Binding-site contacts:
Ligand atom C3 contacts residue GLY246 of chain 2.B at 4.0 Å.
Ligand atom C6 contacts residue GLY246 of chain 2.B at 3.4 Å.
Ligand atom O1P contacts residue TYR244 of chain 2.B at 2.5 Å (h-bond).
Ligand atom C5 contacts residue LYS274 of chain 2.B at 3.9 Å.
Ligand atom C6 contacts residue TYR244 of chain 2.B at 4.0 Å (hydrophobic).
Ligand atom O3 contacts residue SER247 of chain 2.B at 3.5 Å.
Ligand atom O6 contacts residue LYS274 of chain 2.B at 2.8 Å (salt-bridge).
Ligand atom C5 contacts residue GLY246 of chain 2.B at 3.9 Å.
Ligand atom O4 contacts residue MET248 of chain 2.B at 3.3 Å (h-bond).
Ligand atom O2 contacts residue GLY246 of chain 2.B at 3.6 Å.
Ligand atom O2P contacts residue ASN212 of chain 2.B at 3.7 Å.
Ligand atom C6 contacts residue TYR264 of chain 2.B at 4.0 Å (hydrophobic).
Ligand atom C5 contacts residue TYR264 of chain 2.B at 3.9 Å (hydrophobic).
Ligand atom O3P contacts residue ASN212 of chain 2.B at 3.9 Å.
Ligand atom P contacts residue TYR264 of chain 2.B at 3.5 Å.
Ligand atom O3 contacts residue ASP121 of chain 2.B at 3.0 Å (salt-bridge).
Ligand atom O3P contacts residue TYR215 of chain 2.B at 2.8 Å (h-bond).
Ligand atom O1P contacts residue TYR264 of chain 2.B at 3.3 Å.
Ligand atom O1 contacts residue LEU275 of chain 2.B at 3.5 Å.
Ligand atom C4 contacts residue GLY246 of chain 2.B at 3.3 Å.
Ligand atom O3 contacts residue GLY122 of chain 2.B at 3.9 Å.
Ligand atom O3P contacts residue LYS274 of chain 2.B at 3.2 Å (salt-bridge).
Ligand atom O3P contacts residue TYR264 of chain 2.B at 2.7 Å (h-bond).
Ligand atom O4 contacts residue SER247 of chain 2.B at 3.9 Å.
Ligand atom O5 contacts residue LYS274 of chain 2.B at 3.3 Å (salt-bridge).
Ligand atom O3 contacts residue MET248 of chain 2.B at 2.8 Å (h-bond).
Ligand atom C4 contacts residue MET248 of chain 2.B at 3.6 Å (hydrophobic).
Ligand atom P contacts residue LYS274 of chain 2.B at 3.6 Å.
Ligand atom O1P contacts residue ASN212 of chain 2.B at 2.9 Å (h-bond).
Ligand atom P contacts residue ASN212 of chain 2.B at 3.6 Å.
Ligand atom O1P contacts residue TYR215 of chain 2.B at 3.9 Å.
Ligand atom C6 contacts residue LYS274 of chain 2.B at 3.7 Å.
Ligand atom P contacts residue TYR215 of chain 2.B at 3.9 Å.
Ligand atom O2 contacts residue GLY122 of chain 2.B at 3.9 Å.
Ligand atom C3 contacts residue LEU275 of chain 2.B at 4.0 Å (hydrophobic).
Ligand atom O6 contacts residue TYR264 of chain 2.B at 3.5 Å.
Ligand atom O3 contacts residue GLY246 of chain 2.B at 3.8 Å.
Ligand atom O1 contacts residue GLU280 of chain 2.B at 3.3 Å (salt-bridge).
Ligand atom P contacts residue TYR244 of chain 2.B at 3.8 Å.
Ligand atom C3 contacts residue MET248 of chain 2.B at 3.6 Å (hydrophobic).

Sequence of chain 2.B:
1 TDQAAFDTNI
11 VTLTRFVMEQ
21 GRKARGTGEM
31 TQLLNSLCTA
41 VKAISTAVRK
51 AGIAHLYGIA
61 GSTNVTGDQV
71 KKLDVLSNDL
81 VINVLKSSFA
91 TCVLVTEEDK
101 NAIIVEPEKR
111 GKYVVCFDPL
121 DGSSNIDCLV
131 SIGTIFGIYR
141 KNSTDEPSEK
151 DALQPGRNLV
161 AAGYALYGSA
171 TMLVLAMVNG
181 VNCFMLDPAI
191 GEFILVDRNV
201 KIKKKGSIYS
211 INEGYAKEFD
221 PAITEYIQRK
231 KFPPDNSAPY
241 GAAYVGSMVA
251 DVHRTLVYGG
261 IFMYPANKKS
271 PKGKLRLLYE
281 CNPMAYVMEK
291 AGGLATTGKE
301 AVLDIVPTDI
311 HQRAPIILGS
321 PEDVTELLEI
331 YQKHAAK

The protein below binds the small molecule below.
Small molecule (SMILES): O=P(O)(O)OC[C@H]1O[C@](O)(CO)[C@@H](O)[C@@H]1O